Sequence of chain 1.A:
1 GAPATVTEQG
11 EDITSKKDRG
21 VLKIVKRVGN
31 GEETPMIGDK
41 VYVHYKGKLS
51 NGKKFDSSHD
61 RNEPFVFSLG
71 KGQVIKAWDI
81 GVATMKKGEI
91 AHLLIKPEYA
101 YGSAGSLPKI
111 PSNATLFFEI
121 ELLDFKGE

Binding-site contacts:
Ligand atom OAI contacts residue ILE75 of chain 1.A at 3.8 Å.
Ligand atom CBK contacts residue TYR101 of chain 1.A at 3.9 Å (hydrophobic).
Ligand atom CLBQ contacts residue LEU49 of chain 1.A at 3.5 Å.
Ligand atom CAR contacts residue PHE65 of chain 1.A at 3.7 Å (hydrophobic).
Ligand atom O contacts residue VAL74 of chain 1.A at 3.3 Å.
Ligand atom CAH contacts residue GLY72 of chain 1.A at 3.4 Å.
Ligand atom CLBQ contacts residue ILE110 of chain 1.A at 3.8 Å.
Ligand atom SBP contacts residue ILE110 of chain 1.A at 3.8 Å.
Ligand atom CAE contacts residue GLN73 of chain 1.A at 3.5 Å.
Ligand atom CAF contacts residue GLN73 of chain 1.A at 3.7 Å.
Ligand atom CBN contacts residue ASP56 of chain 1.A at 3.5 Å.
Ligand atom CBE contacts residue TYR45 of chain 1.A at 3.7 Å (hydrophobic).
Ligand atom CAF contacts residue GLY72 of chain 1.A at 3.8 Å.
Ligand atom OBI contacts residue PHE118 of chain 1.A at 3.8 Å.
Ligand atom CAL contacts residue TYR101 of chain 1.A at 3.6 Å (hydrophobic).
Ligand atom CAJ contacts residue ALA100 of chain 1.A at 3.6 Å (hydrophobic).
Ligand atom CBE contacts residue PHE65 of chain 1.A at 3.8 Å (hydrophobic).
Ligand atom O contacts residue ILE75 of chain 1.A at 2.9 Å (h-bond).
Ligand atom CAF contacts residue VAL74 of chain 1.A at 3.5 Å (hydrophobic).
Ligand atom CB contacts residue TRP78 of chain 1.A at 3.4 Å (hydrophobic).
Ligand atom CAH contacts residue VAL74 of chain 1.A at 3.2 Å (hydrophobic).
Ligand atom CAA contacts residue VAL74 of chain 1.A at 3.7 Å (hydrophobic).
Ligand atom CBM contacts residue ASP56 of chain 1.A at 3.3 Å.
Ligand atom CBN contacts residue LYS54 of chain 1.A at 3.9 Å.
Ligand atom CBN contacts residue GLY47 of chain 1.A at 3.7 Å.
Ligand atom OAU contacts residue PHE65 of chain 1.A at 3.9 Å.
Ligand atom CLBQ contacts residue LYS48 of chain 1.A at 3.3 Å.
Ligand atom OAO contacts residue TYR101 of chain 1.A at 3.4 Å (h-bond).
Ligand atom CBF contacts residue TYR45 of chain 1.A at 3.8 Å (hydrophobic).
Ligand atom CAP contacts residue GLN73 of chain 1.A at 3.6 Å.
Ligand atom C contacts residue TYR101 of chain 1.A at 3.8 Å (hydrophobic).
Ligand atom CAA contacts residue ILE75 of chain 1.A at 3.9 Å (hydrophobic).
Ligand atom CAJ contacts residue ILE75 of chain 1.A at 3.9 Å (hydrophobic).
Ligand atom OAG contacts residue VAL74 of chain 1.A at 3.5 Å (h-bond).
Ligand atom CBD contacts residue TRP78 of chain 1.A at 3.7 Å (hydrophobic).
Ligand atom CBH contacts residue TYR101 of chain 1.A at 3.4 Å (hydrophobic).
Ligand atom CBD contacts residue PHE65 of chain 1.A at 3.7 Å (hydrophobic).
Ligand atom CAQ contacts residue PHE65 of chain 1.A at 3.7 Å (hydrophobic).
Ligand atom CAJ contacts residue TYR101 of chain 1.A at 3.8 Å (hydrophobic).
Ligand atom OBI contacts residue TYR101 of chain 1.A at 2.8 Å (h-bond).

The small molecule below binds the protein below.
Small molecule (SMILES): COc1ccc(CC[C@@H](OC(=O)[C@@H]2CCCCN2C(=O)[C@H](C)c2ccc(Cl)s2)c2cccc(OCC(=O)O)c2)cc1OC